This protein binds this small molecule.
Small molecule (SMILES): CC(=O)N[C@@H]1[C@@H](O)[C@H](O)[C@@H](CO)O[C@H]1O

Binding-site contacts:
Ligand atom N2 contacts residue ASN61 of chain 1.G at 3.0 Å (h-bond).
Ligand atom C2 contacts residue ASN61 of chain 1.G at 2.5 Å.
Ligand atom O5 contacts residue ASN61 of chain 1.G at 2.4 Å (h-bond).
Ligand atom C8 contacts residue ASN30 of chain 1.G at 3.8 Å.
Ligand atom C7 contacts residue ASN61 of chain 1.G at 3.3 Å.
Ligand atom N2 contacts residue TYR28 of chain 1.G at 3.9 Å.
Ligand atom C5 contacts residue ASN61 of chain 1.G at 3.8 Å.
Ligand atom C7 contacts residue THR29 of chain 1.G at 4.3 Å.
Ligand atom C3 contacts residue ASN61 of chain 1.G at 3.9 Å.
Ligand atom C1 contacts residue TYR28 of chain 1.G at 4.2 Å (hydrophobic).
Ligand atom C8 contacts residue THR29 of chain 1.G at 3.2 Å.
Ligand atom C1 contacts residue ASN61 of chain 1.G at 1.5 Å.
Ligand atom C8 contacts residue ASN61 of chain 1.G at 3.8 Å.
Ligand atom O7 contacts residue ASN61 of chain 1.G at 3.2 Å (h-bond).
Ligand atom C4 contacts residue ASN61 of chain 1.G at 4.3 Å.

Sequence of chain 1.G:
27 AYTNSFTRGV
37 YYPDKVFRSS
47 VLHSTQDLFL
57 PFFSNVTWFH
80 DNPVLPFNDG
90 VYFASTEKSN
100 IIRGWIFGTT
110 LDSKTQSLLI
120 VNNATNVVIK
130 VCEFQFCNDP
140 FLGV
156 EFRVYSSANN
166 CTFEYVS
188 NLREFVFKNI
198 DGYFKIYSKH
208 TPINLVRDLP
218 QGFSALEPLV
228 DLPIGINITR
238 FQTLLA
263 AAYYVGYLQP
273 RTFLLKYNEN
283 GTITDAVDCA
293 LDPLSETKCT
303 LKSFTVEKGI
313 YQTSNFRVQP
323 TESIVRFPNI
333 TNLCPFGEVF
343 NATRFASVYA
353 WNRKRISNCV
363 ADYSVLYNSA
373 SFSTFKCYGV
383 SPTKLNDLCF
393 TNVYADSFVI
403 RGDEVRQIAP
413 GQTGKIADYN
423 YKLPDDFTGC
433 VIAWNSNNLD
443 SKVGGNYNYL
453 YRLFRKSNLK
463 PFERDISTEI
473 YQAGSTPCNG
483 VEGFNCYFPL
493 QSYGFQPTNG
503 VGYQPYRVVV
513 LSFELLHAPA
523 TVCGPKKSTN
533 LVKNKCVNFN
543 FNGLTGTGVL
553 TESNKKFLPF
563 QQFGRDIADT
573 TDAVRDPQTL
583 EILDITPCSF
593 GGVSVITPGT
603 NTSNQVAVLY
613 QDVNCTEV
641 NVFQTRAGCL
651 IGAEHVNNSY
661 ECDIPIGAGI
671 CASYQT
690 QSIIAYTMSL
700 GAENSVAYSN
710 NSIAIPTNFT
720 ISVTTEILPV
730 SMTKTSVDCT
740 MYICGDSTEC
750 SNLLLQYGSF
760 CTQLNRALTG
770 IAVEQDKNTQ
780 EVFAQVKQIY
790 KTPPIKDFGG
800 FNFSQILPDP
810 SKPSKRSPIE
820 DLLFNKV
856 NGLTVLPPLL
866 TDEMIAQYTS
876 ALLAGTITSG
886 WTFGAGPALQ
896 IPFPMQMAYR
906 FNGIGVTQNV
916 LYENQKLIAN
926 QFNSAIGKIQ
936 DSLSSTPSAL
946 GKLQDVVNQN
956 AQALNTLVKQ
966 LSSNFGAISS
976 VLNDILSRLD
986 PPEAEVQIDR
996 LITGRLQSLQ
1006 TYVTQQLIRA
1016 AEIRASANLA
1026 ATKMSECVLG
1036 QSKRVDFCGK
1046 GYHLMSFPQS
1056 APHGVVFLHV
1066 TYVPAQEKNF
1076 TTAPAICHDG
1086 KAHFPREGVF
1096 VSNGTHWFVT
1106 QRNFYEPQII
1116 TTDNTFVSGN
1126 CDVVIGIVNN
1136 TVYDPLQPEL